Binding-site contacts:
Ligand atom N2 contacts residue VAL118 of chain 1.A at 4.4 Å.
Ligand atom C4 contacts residue ASN120 of chain 1.A at 4.2 Å.
Ligand atom C8 contacts residue VAL118 of chain 1.A at 3.7 Å (hydrophobic).
Ligand atom C5 contacts residue ASN120 of chain 1.A at 3.7 Å.
Ligand atom O7 contacts residue ASN120 of chain 1.A at 3.8 Å.
Ligand atom C7 contacts residue ASN120 of chain 1.A at 3.6 Å.
Ligand atom O5 contacts residue GLU168 of chain 1.A at 4.1 Å.
Ligand atom O3 contacts residue TRP170 of chain 1.A at 4.2 Å.
Ligand atom C1 contacts residue TYR19 of chain 1.A at 4.1 Å (hydrophobic).
Ligand atom C8 contacts residue HIS169 of chain 1.A at 3.8 Å.
Ligand atom O6 contacts residue TYR19 of chain 1.A at 2.7 Å (h-bond).
Ligand atom O7 contacts residue TRP170 of chain 1.A at 4.1 Å.
Ligand atom C3 contacts residue TYR19 of chain 1.A at 3.9 Å (hydrophobic).
Ligand atom C6 contacts residue PRO10 of chain 1.B at 3.6 Å (hydrophobic).
Ligand atom O3 contacts residue TYR19 of chain 1.A at 3.4 Å (h-bond).
Ligand atom C2 contacts residue ASN120 of chain 1.A at 2.5 Å.
Ligand atom C8 contacts residue TRP170 of chain 1.A at 3.8 Å (hydrophobic).
Ligand atom C8 contacts residue GLU168 of chain 1.A at 3.6 Å.
Ligand atom C1 contacts residue GLU168 of chain 1.A at 3.9 Å.
Ligand atom C7 contacts residue GLU168 of chain 1.A at 4.2 Å.
Ligand atom N2 contacts residue ASN120 of chain 1.A at 2.9 Å (h-bond).
Ligand atom C1 contacts residue ASN120 of chain 1.A at 1.4 Å.
Ligand atom C3 contacts residue ASN120 of chain 1.A at 3.8 Å.
Ligand atom C7 contacts residue TRP170 of chain 1.A at 4.0 Å (hydrophobic).
Ligand atom C8 contacts residue VAL119 of chain 1.A at 4.2 Å (hydrophobic).
Ligand atom O5 contacts residue TYR19 of chain 1.A at 3.1 Å (h-bond).
Ligand atom C5 contacts residue TYR19 of chain 1.A at 4.0 Å (hydrophobic).
Ligand atom O7 contacts residue GLU168 of chain 1.A at 3.7 Å.
Ligand atom C6 contacts residue TYR19 of chain 1.A at 3.6 Å (hydrophobic).
Ligand atom O6 contacts residue PRO10 of chain 1.B at 3.4 Å.
Ligand atom O5 contacts residue ASN120 of chain 1.A at 2.4 Å (h-bond).
Ligand atom O7 contacts residue HIS169 of chain 1.A at 4.4 Å.
Ligand atom C2 contacts residue GLU168 of chain 1.A at 4.1 Å.
Ligand atom O4 contacts residue TYR19 of chain 1.A at 4.0 Å.

Sequence of chain 1.B:
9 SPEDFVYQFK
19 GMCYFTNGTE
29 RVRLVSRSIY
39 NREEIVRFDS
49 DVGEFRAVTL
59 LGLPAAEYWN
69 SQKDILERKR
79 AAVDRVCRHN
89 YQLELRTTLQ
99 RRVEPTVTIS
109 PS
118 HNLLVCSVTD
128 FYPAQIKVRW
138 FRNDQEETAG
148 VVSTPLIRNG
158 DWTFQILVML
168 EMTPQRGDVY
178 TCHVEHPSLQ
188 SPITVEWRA

Sequence of chain 1.A:
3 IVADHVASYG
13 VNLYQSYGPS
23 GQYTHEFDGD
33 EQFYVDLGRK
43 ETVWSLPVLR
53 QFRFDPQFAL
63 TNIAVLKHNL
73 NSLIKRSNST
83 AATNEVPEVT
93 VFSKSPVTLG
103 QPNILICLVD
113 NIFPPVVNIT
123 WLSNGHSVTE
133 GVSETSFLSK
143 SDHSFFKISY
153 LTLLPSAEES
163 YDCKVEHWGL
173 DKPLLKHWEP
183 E

The small molecule below binds the protein below.
Small molecule (SMILES): CC(=O)N[C@H]1[C@H](O[C@H]2[C@H](O)[C@@H](NC(C)=O)CO[C@@H]2CO)O[C@H](CO)[C@@H](O)[C@@H]1O